This protein binds this small molecule.
Small molecule (SMILES): CC(=O)N[C@@H]1[C@@H](O)[C@H](O)[C@@H](CO)O[C@H]1O

Sequence of chain 1.A:
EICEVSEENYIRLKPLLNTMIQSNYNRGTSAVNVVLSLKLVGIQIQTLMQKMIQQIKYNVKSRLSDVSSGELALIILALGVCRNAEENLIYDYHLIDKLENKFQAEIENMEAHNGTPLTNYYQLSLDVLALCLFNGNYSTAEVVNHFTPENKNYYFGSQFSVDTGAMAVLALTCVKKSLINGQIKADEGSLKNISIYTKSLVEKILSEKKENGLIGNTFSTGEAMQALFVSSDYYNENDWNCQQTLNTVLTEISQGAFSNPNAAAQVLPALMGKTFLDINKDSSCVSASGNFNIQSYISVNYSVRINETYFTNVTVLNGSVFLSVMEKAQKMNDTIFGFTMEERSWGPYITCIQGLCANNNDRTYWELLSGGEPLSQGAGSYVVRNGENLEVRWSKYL

Binding-site contacts:
Ligand atom C5 contacts residue ASN337 of chain 1.A at 3.7 Å.
Ligand atom C1 contacts residue PHE347 of chain 1.A at 3.5 Å (hydrophobic).
Ligand atom C1 contacts residue SER339 of chain 1.A at 4.5 Å.
Ligand atom C4 contacts residue PHE347 of chain 1.A at 4.3 Å (hydrophobic).
Ligand atom C7 contacts residue ASN425 of chain 1.A at 4.1 Å.
Ligand atom O5 contacts residue ASN337 of chain 1.A at 2.4 Å (h-bond).
Ligand atom O4 contacts residue PHE347 of chain 1.A at 4.3 Å.
Ligand atom O5 contacts residue PHE347 of chain 1.A at 3.8 Å.
Ligand atom C4 contacts residue ASN337 of chain 1.A at 4.2 Å.
Ligand atom O6 contacts residue ASN425 of chain 1.A at 4.1 Å.
Ligand atom O7 contacts residue ASN337 of chain 1.A at 3.6 Å (h-bond).
Ligand atom C1 contacts residue ASN425 of chain 1.A at 4.0 Å.
Ligand atom C2 contacts residue PHE347 of chain 1.A at 4.3 Å (hydrophobic).
Ligand atom N2 contacts residue ASN337 of chain 1.A at 2.7 Å (h-bond).
Ligand atom C2 contacts residue ASN425 of chain 1.A at 3.8 Å.
Ligand atom O5 contacts residue ASN425 of chain 1.A at 3.9 Å.
Ligand atom C3 contacts residue PHE347 of chain 1.A at 3.8 Å (hydrophobic).
Ligand atom C5 contacts residue SER339 of chain 1.A at 4.1 Å.
Ligand atom O6 contacts residue SER339 of chain 1.A at 4.2 Å.
Ligand atom C6 contacts residue SER339 of chain 1.A at 3.8 Å.
Ligand atom C1 contacts residue ASN337 of chain 1.A at 1.4 Å.
Ligand atom C8 contacts residue ASN337 of chain 1.A at 3.9 Å.
Ligand atom C2 contacts residue ASN337 of chain 1.A at 2.3 Å.
Ligand atom C5 contacts residue PHE347 of chain 1.A at 3.7 Å (hydrophobic).
Ligand atom O7 contacts residue ASN425 of chain 1.A at 3.6 Å.
Ligand atom C3 contacts residue ASN337 of chain 1.A at 3.7 Å.
Ligand atom O5 contacts residue SER339 of chain 1.A at 3.5 Å (h-bond).
Ligand atom C7 contacts residue ASN337 of chain 1.A at 3.1 Å.
Ligand atom C6 contacts residue THR345 of chain 1.A at 4.1 Å.